The small molecule below binds the protein below.
Small molecule (SMILES): O=C(O)c1cc(=O)[nH]c(=O)[nH]1

Sequence of chain 1.B:
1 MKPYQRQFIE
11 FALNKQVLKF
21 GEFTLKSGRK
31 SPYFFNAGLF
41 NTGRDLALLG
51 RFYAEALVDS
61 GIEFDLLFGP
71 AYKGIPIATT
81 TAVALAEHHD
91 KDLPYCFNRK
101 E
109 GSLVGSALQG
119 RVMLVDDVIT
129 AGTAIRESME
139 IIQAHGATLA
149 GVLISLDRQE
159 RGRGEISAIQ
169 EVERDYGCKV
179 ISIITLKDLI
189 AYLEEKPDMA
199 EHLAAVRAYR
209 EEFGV

Binding-site contacts:
Ligand atom C5 contacts residue LEU25 of chain 1.B at 4.0 Å (hydrophobic).
Ligand atom N1 contacts residue PRP1 of chain 1.F at 3.7 Å.
Ligand atom O71 contacts residue LYS26 of chain 1.B at 2.8 Å (salt-bridge).
Ligand atom C7 contacts residue LEU25 of chain 1.B at 3.4 Å (hydrophobic).
Ligand atom C2 contacts residue PHE35 of chain 1.B at 3.4 Å (hydrophobic).
Ligand atom N1 contacts residue PHE34 of chain 1.B at 3.4 Å.
Ligand atom O2 contacts residue ASP125 of chain 1.B at 3.5 Å (salt-bridge).
Ligand atom O4 contacts residue PHE34 of chain 1.B at 3.7 Å.
Ligand atom N1 contacts residue VAL126 of chain 1.B at 3.9 Å.
Ligand atom N3 contacts residue PHE34 of chain 1.B at 3.7 Å.
Ligand atom C2 contacts residue PHE34 of chain 1.B at 3.3 Å (hydrophobic).
Ligand atom C6 contacts residue VAL126 of chain 1.B at 3.9 Å (hydrophobic).
Ligand atom C4 contacts residue ARG156 of chain 1.B at 3.5 Å.
Ligand atom O4 contacts residue PHE35 of chain 1.B at 2.8 Å (h-bond).
Ligand atom C4 contacts residue VAL126 of chain 1.B at 3.8 Å (hydrophobic).
Ligand atom N3 contacts residue PHE35 of chain 1.B at 2.7 Å (h-bond).
Ligand atom C6 contacts residue THR128 of chain 1.B at 3.9 Å.
Ligand atom C6 contacts residue LEU25 of chain 1.B at 4.0 Å (hydrophobic).
Ligand atom O72 contacts residue LYS26 of chain 1.B at 4.0 Å.
Ligand atom C6 contacts residue PHE34 of chain 1.B at 3.5 Å (hydrophobic).
Ligand atom C5 contacts residue THR128 of chain 1.B at 3.7 Å.
Ligand atom C4 contacts residue PHE34 of chain 1.B at 3.8 Å (hydrophobic).
Ligand atom O71 contacts residue PRP1 of chain 1.F at 3.5 Å (h-bond).
Ligand atom O72 contacts residue THR128 of chain 1.B at 2.6 Å (h-bond).
Ligand atom C7 contacts residue PRP1 of chain 1.F at 3.7 Å.
Ligand atom N3 contacts residue VAL126 of chain 1.B at 3.8 Å.
Ligand atom O4 contacts residue ARG156 of chain 1.B at 2.8 Å (salt-bridge).
Ligand atom O71 contacts residue LEU25 of chain 1.B at 3.6 Å.
Ligand atom C5 contacts residue PHE34 of chain 1.B at 3.8 Å (hydrophobic).
Ligand atom C7 contacts residue LYS26 of chain 1.B at 3.7 Å.
Ligand atom O2 contacts residue PRP1 of chain 1.F at 3.9 Å.
Ligand atom C5 contacts residue ARG156 of chain 1.B at 3.4 Å.
Ligand atom O72 contacts residue PRP1 of chain 1.F at 3.3 Å (h-bond).
Ligand atom C4 contacts residue PHE35 of chain 1.B at 3.5 Å (hydrophobic).
Ligand atom O72 contacts residue LEU25 of chain 1.B at 3.2 Å.
Ligand atom O2 contacts residue PHE34 of chain 1.B at 3.4 Å.
Ligand atom O2 contacts residue PHE35 of chain 1.B at 3.3 Å (h-bond).
Ligand atom C2 contacts residue VAL126 of chain 1.B at 3.9 Å (hydrophobic).
Ligand atom C5 contacts residue VAL126 of chain 1.B at 3.9 Å (hydrophobic).
Ligand atom C7 contacts residue THR128 of chain 1.B at 3.6 Å.